The protein below binds the small molecule below.
Small molecule (SMILES): CCCCCCCCCCCC[N+](C)(C)CCCS(=O)(=O)O

Binding-site contacts:
Ligand atom S1 contacts residue LYS215 of chain 55.A at 4.1 Å.
Ligand atom C1 contacts residue TRP374 of chain 55.A at 3.3 Å (hydrophobic).
Ligand atom C3 contacts residue ASP229 of chain 55.A at 4.4 Å.
Ligand atom O2S contacts residue GLY222 of chain 55.A at 3.4 Å (h-bond).
Ligand atom O1S contacts residue LYS215 of chain 55.A at 3.9 Å.
Ligand atom O1S contacts residue ARG224 of chain 55.A at 2.9 Å (salt-bridge).
Ligand atom S1 contacts residue TRP374 of chain 55.A at 4.4 Å.
Ligand atom N1 contacts residue TRP374 of chain 55.A at 3.5 Å.
Ligand atom C3 contacts residue TRP374 of chain 55.A at 4.0 Å (hydrophobic).
Ligand atom C2 contacts residue TRP374 of chain 55.A at 4.0 Å (hydrophobic).
Ligand atom S1 contacts residue GLY222 of chain 55.A at 3.8 Å.
Ligand atom O3S contacts residue ARG224 of chain 55.A at 3.8 Å.
Ligand atom O1S contacts residue TRP374 of chain 55.A at 4.0 Å.
Ligand atom C2 contacts residue ARG224 of chain 55.A at 4.0 Å.
Ligand atom O2S contacts residue LYS215 of chain 55.A at 3.1 Å (salt-bridge).
Ligand atom C1 contacts residue ARG224 of chain 55.A at 4.1 Å.
Ligand atom S1 contacts residue ARG224 of chain 55.A at 4.0 Å.
Ligand atom O1S contacts residue GLY222 of chain 55.A at 3.0 Å (h-bond).
Ligand atom O1S contacts residue PHE223 of chain 55.A at 3.2 Å.

Sequence of chain 55.A:
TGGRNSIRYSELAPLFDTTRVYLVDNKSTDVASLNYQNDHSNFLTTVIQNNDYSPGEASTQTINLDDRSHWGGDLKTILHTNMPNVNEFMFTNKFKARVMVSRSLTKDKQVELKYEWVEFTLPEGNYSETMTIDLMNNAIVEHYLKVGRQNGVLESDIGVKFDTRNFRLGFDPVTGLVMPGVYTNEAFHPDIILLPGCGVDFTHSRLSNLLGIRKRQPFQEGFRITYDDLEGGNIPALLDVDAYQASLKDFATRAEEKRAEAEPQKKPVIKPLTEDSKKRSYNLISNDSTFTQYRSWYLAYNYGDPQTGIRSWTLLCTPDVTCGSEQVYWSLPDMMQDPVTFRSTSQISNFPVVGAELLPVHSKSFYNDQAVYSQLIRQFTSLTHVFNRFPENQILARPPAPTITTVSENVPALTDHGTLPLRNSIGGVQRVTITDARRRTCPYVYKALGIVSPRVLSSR